Sequence of chain 1.O:
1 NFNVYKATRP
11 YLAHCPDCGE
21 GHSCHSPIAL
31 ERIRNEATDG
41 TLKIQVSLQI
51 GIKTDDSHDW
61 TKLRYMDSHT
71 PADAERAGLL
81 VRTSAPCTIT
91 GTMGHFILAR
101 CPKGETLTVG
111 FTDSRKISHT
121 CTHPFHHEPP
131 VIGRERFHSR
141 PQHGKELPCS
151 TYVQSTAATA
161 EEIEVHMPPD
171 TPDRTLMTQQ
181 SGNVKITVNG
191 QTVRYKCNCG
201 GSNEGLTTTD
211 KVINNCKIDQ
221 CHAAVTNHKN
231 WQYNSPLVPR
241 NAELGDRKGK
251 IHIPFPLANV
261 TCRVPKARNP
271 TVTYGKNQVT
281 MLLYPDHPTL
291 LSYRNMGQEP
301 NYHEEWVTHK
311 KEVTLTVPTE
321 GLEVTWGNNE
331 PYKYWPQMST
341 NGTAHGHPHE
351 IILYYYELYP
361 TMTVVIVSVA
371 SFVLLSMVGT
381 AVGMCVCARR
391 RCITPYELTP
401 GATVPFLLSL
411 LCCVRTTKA

Sequence of chain 1.N:
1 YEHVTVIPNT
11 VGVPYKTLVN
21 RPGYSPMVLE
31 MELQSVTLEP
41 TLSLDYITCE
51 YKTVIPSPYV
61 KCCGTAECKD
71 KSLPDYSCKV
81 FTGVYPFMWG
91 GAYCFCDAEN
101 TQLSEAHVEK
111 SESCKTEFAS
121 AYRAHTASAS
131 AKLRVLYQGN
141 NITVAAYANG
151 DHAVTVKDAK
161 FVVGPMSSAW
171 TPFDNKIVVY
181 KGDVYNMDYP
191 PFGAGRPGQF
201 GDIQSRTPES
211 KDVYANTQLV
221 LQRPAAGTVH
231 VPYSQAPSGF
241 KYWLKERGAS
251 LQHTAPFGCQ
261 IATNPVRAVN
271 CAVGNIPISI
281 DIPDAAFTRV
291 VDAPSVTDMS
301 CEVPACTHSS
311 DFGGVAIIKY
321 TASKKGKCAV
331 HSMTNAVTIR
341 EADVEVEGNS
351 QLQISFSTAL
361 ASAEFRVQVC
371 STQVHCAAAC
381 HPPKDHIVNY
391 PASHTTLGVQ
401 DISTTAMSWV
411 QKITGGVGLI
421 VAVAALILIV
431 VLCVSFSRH

The protein below binds the small molecule below.
Small molecule (SMILES): CC(=O)N[C@@H]1[C@@H](O)[C@H](O)[C@@H](CO)O[C@H]1O

Binding-site contacts:
Ligand atom C8 contacts residue LEU257 of chain 1.O at 4.1 Å (hydrophobic).
Ligand atom N2 contacts residue THR116 of chain 1.N at 4.1 Å.
Ligand atom C3 contacts residue ASN259 of chain 1.O at 3.7 Å.
Ligand atom O4 contacts residue LYS181 of chain 1.N at 2.7 Å (salt-bridge).
Ligand atom O4 contacts residue PHE118 of chain 1.N at 4.1 Å.
Ligand atom C8 contacts residue ASN259 of chain 1.O at 4.2 Å.
Ligand atom C4 contacts residue ASN259 of chain 1.O at 4.2 Å.
Ligand atom C8 contacts residue ALA258 of chain 1.O at 3.7 Å (hydrophobic).
Ligand atom C1 contacts residue ASN259 of chain 1.O at 1.4 Å.
Ligand atom C5 contacts residue LYS181 of chain 1.N at 3.4 Å.
Ligand atom O7 contacts residue ASN259 of chain 1.O at 3.2 Å (h-bond).
Ligand atom C2 contacts residue ASN259 of chain 1.O at 2.4 Å.
Ligand atom O6 contacts residue LYS181 of chain 1.N at 3.4 Å (salt-bridge).
Ligand atom C8 contacts residue THR116 of chain 1.N at 4.3 Å.
Ligand atom C6 contacts residue LYS181 of chain 1.N at 3.4 Å.
Ligand atom C3 contacts residue LYS115 of chain 1.N at 4.3 Å.
Ligand atom N2 contacts residue ASN259 of chain 1.O at 2.8 Å (h-bond).
Ligand atom O3 contacts residue LYS115 of chain 1.N at 3.6 Å (salt-bridge).
Ligand atom C5 contacts residue ASN259 of chain 1.O at 3.7 Å.
Ligand atom C4 contacts residue LYS181 of chain 1.N at 3.6 Å.
Ligand atom O5 contacts residue ASN259 of chain 1.O at 2.3 Å (h-bond).
Ligand atom C7 contacts residue ASN259 of chain 1.O at 3.2 Å.